A small-molecule ligand and the protein it binds are described below.
Small molecule (SMILES): CC(=O)N[C@H]1[C@H](O[C@H]2[C@H](O)[C@@H](NC(C)=O)CO[C@@H]2CO)O[C@H](CO)[C@@H](O[C@@H]2O[C@H](CO)[C@@H](O)[C@H](O[C@H]3O[C@H](CO)[C@@H](O)[C@H](O)[C@@H]3O[C@H]3O[C@H](CO)[C@@H](O)[C@H](O)[C@@H]3O)[C@@H]2O)[C@@H]1O

Binding-site contacts:
Ligand atom C1 contacts residue ASN413 of chain 1.E at 2.6 Å.
Ligand atom O6 contacts residue LYS27 of chain 1.E at 4.3 Å.
Ligand atom C6 contacts residue SER411 of chain 1.E at 4.0 Å.
Ligand atom O7 contacts residue ARG217 of chain 1.E at 4.4 Å.
Ligand atom C5 contacts residue ASN413 of chain 1.E at 3.9 Å.
Ligand atom N2 contacts residue ASN227 of chain 1.E at 4.5 Å.
Ligand atom C6 contacts residue ASN413 of chain 1.E at 4.0 Å.
Ligand atom C2 contacts residue ASN413 of chain 1.E at 3.8 Å.
Ligand atom C1 contacts residue ASN227 of chain 1.E at 4.2 Å.
Ligand atom O5 contacts residue ASN413 of chain 1.E at 2.6 Å (h-bond).
Ligand atom C8 contacts residue ARG217 of chain 1.E at 4.3 Å.
Ligand atom C8 contacts residue ASN227 of chain 1.E at 4.5 Å.
Ligand atom C8 contacts residue SER411 of chain 1.E at 4.4 Å.

Sequence of chain 1.E:
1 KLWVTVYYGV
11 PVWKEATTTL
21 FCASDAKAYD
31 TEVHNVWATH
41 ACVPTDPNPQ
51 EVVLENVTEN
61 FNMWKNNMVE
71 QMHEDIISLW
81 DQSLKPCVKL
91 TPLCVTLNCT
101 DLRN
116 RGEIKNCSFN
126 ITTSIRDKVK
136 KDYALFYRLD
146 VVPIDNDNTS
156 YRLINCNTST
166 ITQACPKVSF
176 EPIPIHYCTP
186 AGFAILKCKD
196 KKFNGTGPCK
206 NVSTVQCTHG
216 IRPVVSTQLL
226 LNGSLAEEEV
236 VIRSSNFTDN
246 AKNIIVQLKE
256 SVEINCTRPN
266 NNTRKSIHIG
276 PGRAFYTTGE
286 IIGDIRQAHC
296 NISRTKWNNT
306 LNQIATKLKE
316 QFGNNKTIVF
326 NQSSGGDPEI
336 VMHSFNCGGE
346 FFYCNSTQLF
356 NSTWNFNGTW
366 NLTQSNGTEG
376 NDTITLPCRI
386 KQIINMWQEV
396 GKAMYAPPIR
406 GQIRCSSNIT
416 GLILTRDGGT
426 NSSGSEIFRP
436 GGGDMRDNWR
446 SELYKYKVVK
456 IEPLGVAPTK